A small-molecule ligand and the protein it binds are described below.
Small molecule (SMILES): C=C(/N=C/c1c(COP(=O)(O)O)cnc(C)c1O)C(=O)O

Binding-site contacts:
Ligand atom C4A contacts residue GLY303 of chain 2.B at 3.4 Å.
Ligand atom OP4 contacts residue LYS87 of chain 2.B at 3.2 Å (salt-bridge).
Ligand atom O contacts residue HIS115 of chain 2.B at 2.7 Å (h-bond).
Ligand atom OXT contacts residue THR110 of chain 2.B at 2.6 Å (h-bond).
Ligand atom O contacts residue THR110 of chain 2.B at 3.5 Å (h-bond).
Ligand atom C6 contacts residue GLU350 of chain 2.B at 3.5 Å.
Ligand atom O contacts residue GLY113 of chain 2.B at 3.4 Å (h-bond).
Ligand atom C4A contacts residue LYS87 of chain 2.B at 3.4 Å.
Ligand atom CB contacts residue BZI1 of chain 2.E at 3.2 Å.
Ligand atom OP2 contacts residue HIS86 of chain 2.B at 3.1 Å (h-bond).
Ligand atom OP3 contacts residue GLY234 of chain 2.B at 3.5 Å (h-bond).
Ligand atom N1 contacts residue SER377 of chain 2.B at 2.6 Å (h-bond).
Ligand atom N1 contacts residue GLU350 of chain 2.B at 3.4 Å.
Ligand atom O contacts residue ALA112 of chain 2.B at 3.6 Å.
Ligand atom O3 contacts residue ALA112 of chain 2.B at 3.5 Å.
Ligand atom C contacts residue ALA112 of chain 2.B at 3.4 Å (hydrophobic).
Ligand atom OP3 contacts residue LYS87 of chain 2.B at 3.0 Å (salt-bridge).
Ligand atom C contacts residue THR110 of chain 2.B at 3.4 Å.
Ligand atom C6 contacts residue SER377 of chain 2.B at 3.3 Å.
Ligand atom O contacts residue GLN114 of chain 2.B at 2.9 Å (h-bond).
Ligand atom P contacts residue SER235 of chain 2.B at 3.5 Å.
Ligand atom OXT contacts residue HIS115 of chain 2.B at 3.5 Å.
Ligand atom C6 contacts residue CYS230 of chain 2.B at 3.6 Å (hydrophobic).
Ligand atom N contacts residue LYS87 of chain 2.B at 3.5 Å.
Ligand atom OXT contacts residue GLY111 of chain 2.B at 2.8 Å (h-bond).
Ligand atom OP1 contacts residue GLY232 of chain 2.B at 2.8 Å (h-bond).
Ligand atom CA contacts residue ALA112 of chain 2.B at 3.5 Å (hydrophobic).
Ligand atom OP3 contacts residue THR190 of chain 2.B at 2.6 Å (h-bond).
Ligand atom OP3 contacts residue SER235 of chain 2.B at 2.7 Å (h-bond).
Ligand atom C2 contacts residue SER377 of chain 2.B at 3.5 Å.
Ligand atom OP1 contacts residue GLY233 of chain 2.B at 2.9 Å (h-bond).
Ligand atom P contacts residue LYS87 of chain 2.B at 3.6 Å.
Ligand atom OP1 contacts residue SER235 of chain 2.B at 3.5 Å (h-bond).
Ligand atom OP1 contacts residue GLY234 of chain 2.B at 2.8 Å (h-bond).
Ligand atom OP2 contacts residue SER235 of chain 2.B at 3.3 Å (h-bond).
Ligand atom C5A contacts residue GLY303 of chain 2.B at 3.5 Å.
Ligand atom O3 contacts residue GLN114 of chain 2.B at 3.5 Å.
Ligand atom OP2 contacts residue ASN236 of chain 2.B at 2.8 Å (h-bond).
Ligand atom C contacts residue GLY111 of chain 2.B at 3.6 Å.
Ligand atom C contacts residue HIS115 of chain 2.B at 3.5 Å.

Sequence of chain 2.B:
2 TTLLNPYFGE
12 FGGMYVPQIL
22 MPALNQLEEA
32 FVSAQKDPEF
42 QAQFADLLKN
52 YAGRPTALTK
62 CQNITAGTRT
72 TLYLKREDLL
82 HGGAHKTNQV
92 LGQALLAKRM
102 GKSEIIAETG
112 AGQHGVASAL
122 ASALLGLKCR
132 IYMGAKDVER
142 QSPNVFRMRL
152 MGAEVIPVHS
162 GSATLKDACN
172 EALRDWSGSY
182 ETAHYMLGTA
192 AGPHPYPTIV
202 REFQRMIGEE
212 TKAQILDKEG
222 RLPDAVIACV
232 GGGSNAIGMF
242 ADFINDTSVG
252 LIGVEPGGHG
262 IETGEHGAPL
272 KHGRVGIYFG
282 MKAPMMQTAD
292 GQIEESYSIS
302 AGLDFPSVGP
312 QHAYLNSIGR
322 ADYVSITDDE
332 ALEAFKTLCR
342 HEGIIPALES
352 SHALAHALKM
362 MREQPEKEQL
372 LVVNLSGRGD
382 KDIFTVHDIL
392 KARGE